Sequence of chain 1.A:
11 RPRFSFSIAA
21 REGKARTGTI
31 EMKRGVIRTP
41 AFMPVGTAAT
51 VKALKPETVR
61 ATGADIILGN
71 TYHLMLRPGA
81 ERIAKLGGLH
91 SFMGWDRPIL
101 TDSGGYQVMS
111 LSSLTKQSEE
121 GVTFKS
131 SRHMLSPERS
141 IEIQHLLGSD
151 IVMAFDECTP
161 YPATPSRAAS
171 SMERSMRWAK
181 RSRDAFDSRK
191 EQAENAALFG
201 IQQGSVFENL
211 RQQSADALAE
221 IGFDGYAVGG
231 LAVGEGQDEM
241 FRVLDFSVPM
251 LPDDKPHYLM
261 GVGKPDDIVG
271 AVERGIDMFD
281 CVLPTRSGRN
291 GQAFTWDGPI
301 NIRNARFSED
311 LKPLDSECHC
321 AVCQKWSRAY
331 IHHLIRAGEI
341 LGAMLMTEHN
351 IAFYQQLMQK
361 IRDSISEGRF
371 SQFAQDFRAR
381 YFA

Binding-site contacts:
Ligand atom C9 contacts residue ASP156 of chain 1.A at 3.5 Å.
Ligand atom O28 contacts residue GLY234 of chain 1.A at 3.4 Å.
Ligand atom C4 contacts residue TYR106 of chain 1.A at 3.6 Å (hydrophobic).
Ligand atom C25 contacts residue ALA232 of chain 1.A at 3.2 Å (hydrophobic).
Ligand atom N11 contacts residue ASP156 of chain 1.A at 2.7 Å (salt-bridge).
Ligand atom C2 contacts residue CYS158 of chain 1.A at 3.7 Å (hydrophobic).
Ligand atom C14 contacts residue ALA232 of chain 1.A at 3.6 Å (hydrophobic).
Ligand atom O18 contacts residue GLN203 of chain 1.A at 3.0 Å (h-bond).
Ligand atom N10 contacts residue ASP102 of chain 1.A at 2.8 Å (salt-bridge).
Ligand atom N13 contacts residue GLY261 of chain 1.A at 3.6 Å.
Ligand atom C20 contacts residue GLY234 of chain 1.A at 3.7 Å.
Ligand atom N13 contacts residue TYR106 of chain 1.A at 3.6 Å.
Ligand atom C6 contacts residue TYR106 of chain 1.A at 3.4 Å (hydrophobic).
Ligand atom C5 contacts residue TYR106 of chain 1.A at 3.4 Å (hydrophobic).
Ligand atom C24 contacts residue ALA232 of chain 1.A at 3.6 Å (hydrophobic).
Ligand atom O18 contacts residue ASP156 of chain 1.A at 3.6 Å (salt-bridge).
Ligand atom C16 contacts residue GLY261 of chain 1.A at 3.6 Å.
Ligand atom N10 contacts residue ASP156 of chain 1.A at 2.8 Å (salt-bridge).
Ligand atom C26 contacts residue ALA232 of chain 1.A at 3.2 Å (hydrophobic).
Ligand atom N12 contacts residue ALA232 of chain 1.A at 3.5 Å (h-bond).
Ligand atom N8 contacts residue TYR106 of chain 1.A at 3.3 Å.
Ligand atom C3 contacts residue TYR106 of chain 1.A at 3.6 Å (hydrophobic).
Ligand atom C24 contacts residue TYR106 of chain 1.A at 3.5 Å (hydrophobic).
Ligand atom C7 contacts residue ASP156 of chain 1.A at 3.6 Å.
Ligand atom O18 contacts residue GLY229 of chain 1.A at 3.3 Å.
Ligand atom O18 contacts residue CYS158 of chain 1.A at 3.4 Å.
Ligand atom C2 contacts residue TYR106 of chain 1.A at 3.7 Å (hydrophobic).
Ligand atom C27 contacts residue ALA232 of chain 1.A at 3.5 Å (hydrophobic).
Ligand atom C9 contacts residue TYR106 of chain 1.A at 3.6 Å (hydrophobic).
Ligand atom N12 contacts residue LEU231 of chain 1.A at 2.8 Å (h-bond).
Ligand atom N10 contacts residue ILE201 of chain 1.A at 3.5 Å.
Ligand atom C9 contacts residue ASP102 of chain 1.A at 3.6 Å.
Ligand atom N15 contacts residue GLY261 of chain 1.A at 3.6 Å.
Ligand atom N8 contacts residue ASP102 of chain 1.A at 2.8 Å (salt-bridge).
Ligand atom N15 contacts residue ALA232 of chain 1.A at 2.9 Å (h-bond).
Ligand atom C17 contacts residue GLY261 of chain 1.A at 3.5 Å.
Ligand atom N12 contacts residue MET260 of chain 1.A at 3.6 Å (h-bond).
Ligand atom O18 contacts residue GLY230 of chain 1.A at 2.8 Å (h-bond).
Ligand atom C9 contacts residue MET260 of chain 1.A at 3.6 Å (hydrophobic).
Ligand atom N8 contacts residue MET260 of chain 1.A at 3.4 Å.

The small molecule below binds the protein below.
Small molecule (SMILES): COC(=O)c1ccc(CCNc2nc3cc4nc(N)[nH]c(=O)c4cc3[nH]2)cc1